Sequence of chain 1.C:
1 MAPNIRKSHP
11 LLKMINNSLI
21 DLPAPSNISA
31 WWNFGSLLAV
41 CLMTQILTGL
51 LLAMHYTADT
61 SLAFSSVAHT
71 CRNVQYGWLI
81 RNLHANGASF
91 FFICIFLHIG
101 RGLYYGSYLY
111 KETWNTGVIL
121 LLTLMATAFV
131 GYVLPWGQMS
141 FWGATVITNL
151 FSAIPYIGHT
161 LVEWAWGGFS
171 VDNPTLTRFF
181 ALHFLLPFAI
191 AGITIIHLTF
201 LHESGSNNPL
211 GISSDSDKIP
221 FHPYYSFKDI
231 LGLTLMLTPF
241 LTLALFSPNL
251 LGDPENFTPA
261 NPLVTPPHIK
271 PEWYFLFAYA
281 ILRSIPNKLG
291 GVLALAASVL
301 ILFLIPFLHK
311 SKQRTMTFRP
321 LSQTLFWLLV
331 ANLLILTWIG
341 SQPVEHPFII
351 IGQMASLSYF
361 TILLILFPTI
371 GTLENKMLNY

Binding-site contacts:
Ligand atom CM5 contacts residue SER18 of chain 1.C at 3.5 Å.
Ligand atom CM2 contacts residue ILE28 of chain 1.C at 3.5 Å (hydrophobic).
Ligand atom O3 contacts residue SER206 of chain 1.C at 2.9 Å (h-bond).
Ligand atom CM5 contacts residue LEU198 of chain 1.C at 3.5 Å (hydrophobic).
Ligand atom CM3 contacts residue SER206 of chain 1.C at 3.1 Å.
Ligand atom O4 contacts residue HIS202 of chain 1.C at 2.4 Å (h-bond).
Ligand atom CM5 contacts residue LEU19 of chain 1.C at 3.6 Å (hydrophobic).
Ligand atom O4 contacts residue SER18 of chain 1.C at 4.0 Å.
Ligand atom O1 contacts residue PHE221 of chain 1.C at 3.8 Å.
Ligand atom C7 contacts residue SER36 of chain 1.C at 3.8 Å.
Ligand atom C2 contacts residue HEM1 of chain 1.V at 3.5 Å.
Ligand atom O3 contacts residue LEU201 of chain 1.C at 3.7 Å.
Ligand atom C7 contacts residue HEM1 of chain 1.V at 4.0 Å.
Ligand atom C4 contacts residue HIS202 of chain 1.C at 3.7 Å.
Ligand atom C6 contacts residue PHE221 of chain 1.C at 4.0 Å (hydrophobic).
Ligand atom CM2 contacts residue PHE221 of chain 1.C at 4.1 Å (hydrophobic).
Ligand atom O2 contacts residue HEM1 of chain 1.V at 3.4 Å.
Ligand atom C9 contacts residue LEU19 of chain 1.C at 4.1 Å (hydrophobic).
Ligand atom C3 contacts residue LEU22 of chain 1.C at 4.0 Å (hydrophobic).
Ligand atom O3 contacts residue LEU22 of chain 1.C at 4.1 Å.
Ligand atom C11 contacts residue ALA39 of chain 1.C at 3.8 Å (hydrophobic).
Ligand atom C4 contacts residue LEU22 of chain 1.C at 3.7 Å (hydrophobic).
Ligand atom O4 contacts residue LEU201 of chain 1.C at 3.9 Å.
Ligand atom CM5 contacts residue HIS202 of chain 1.C at 4.1 Å.
Ligand atom O1 contacts residue HEM1 of chain 1.V at 3.7 Å.
Ligand atom C3 contacts residue LEU201 of chain 1.C at 4.1 Å (hydrophobic).
Ligand atom O2 contacts residue SER206 of chain 1.C at 3.8 Å.
Ligand atom C8 contacts residue HEM1 of chain 1.V at 4.0 Å.
Ligand atom C3 contacts residue HEM1 of chain 1.V at 3.9 Å.
Ligand atom C1 contacts residue PHE221 of chain 1.C at 3.8 Å (hydrophobic).
Ligand atom C10 contacts residue LEU19 of chain 1.C at 4.1 Å (hydrophobic).
Ligand atom C1 contacts residue HEM1 of chain 1.V at 3.7 Å.
Ligand atom C6 contacts residue HEM1 of chain 1.V at 3.9 Å.
Ligand atom C10 contacts residue SER36 of chain 1.C at 3.9 Å.
Ligand atom C12 contacts residue MET43 of chain 1.C at 3.8 Å (hydrophobic).
Ligand atom O4 contacts residue LEU22 of chain 1.C at 3.4 Å.
Ligand atom O1 contacts residue ASP229 of chain 1.C at 3.1 Å (salt-bridge).
Ligand atom C8 contacts residue LEU19 of chain 1.C at 4.0 Å (hydrophobic).
Ligand atom CM3 contacts residue LEU22 of chain 1.C at 3.4 Å (hydrophobic).
Ligand atom C12 contacts residue ALA39 of chain 1.C at 3.7 Å (hydrophobic).

This small molecule binds to this protein.
Small molecule (SMILES): COC1=C(OC)C(=O)C(C/C=C(/C)CCC=C(C)CC/C=C(/C)CC/C=C(\C)CC/C=C(\C)CC/C=C(\C)CC/C=C(/C)CCC=C(C)CCC=C(C)CCC=C(C)C)=C(C)C1=O